This small molecule binds to this protein.
Small molecule (SMILES): CC(=O)N[C@H]1[C@H](O[C@H]2[C@H](O)[C@@H](NC(C)=O)CO[C@@H]2CO)O[C@H](CO)[C@@H](O[C@@H]2O[C@H](CO[C@H]3O[C@H](CO)[C@@H](O)[C@H](O)[C@@H]3O)[C@@H](O)[C@H](O[C@H]3O[C@H](CO)[C@@H](O)[C@H](O)[C@@H]3O)[C@@H]2O)[C@@H]1O

Binding-site contacts:
Ligand atom C4 contacts residue TYR41 of chain 32.E at 3.9 Å (hydrophobic).
Ligand atom C7 contacts residue SER390 of chain 32.E at 4.2 Å.
Ligand atom O6 contacts residue TYR386 of chain 32.E at 4.0 Å.
Ligand atom O4 contacts residue ASP338 of chain 32.E at 4.2 Å.
Ligand atom C1 contacts residue ARG358 of chain 32.E at 3.7 Å.
Ligand atom C3 contacts residue ASN388 of chain 32.E at 3.8 Å.
Ligand atom C5 contacts residue ASN388 of chain 32.E at 3.6 Å.
Ligand atom N2 contacts residue TYR41 of chain 32.E at 4.3 Å.
Ligand atom C3 contacts residue TYR41 of chain 32.E at 4.2 Å (hydrophobic).
Ligand atom O5 contacts residue TYR41 of chain 32.E at 4.4 Å.
Ligand atom C6 contacts residue TYR41 of chain 32.E at 3.6 Å (hydrophobic).
Ligand atom O6 contacts residue TYR41 of chain 32.E at 3.6 Å.
Ligand atom C2 contacts residue ARG358 of chain 32.E at 4.3 Å.
Ligand atom C8 contacts residue TYR41 of chain 32.E at 3.6 Å (hydrophobic).
Ligand atom O4 contacts residue TYR41 of chain 32.E at 3.5 Å (h-bond).
Ligand atom O5 contacts residue ASP338 of chain 32.E at 4.2 Å.
Ligand atom O7 contacts residue TYR41 of chain 32.E at 3.3 Å (h-bond).
Ligand atom C1 contacts residue ASN388 of chain 32.E at 1.4 Å.
Ligand atom O6 contacts residue ARG358 of chain 32.E at 3.3 Å.
Ligand atom O7 contacts residue ASN388 of chain 32.E at 3.9 Å.
Ligand atom C6 contacts residue ASP338 of chain 32.E at 3.3 Å.
Ligand atom O7 contacts residue GLN39 of chain 32.E at 2.9 Å (h-bond).
Ligand atom N2 contacts residue ASN388 of chain 32.E at 2.9 Å (h-bond).
Ligand atom C4 contacts residue ASN388 of chain 32.E at 4.2 Å.
Ligand atom C3 contacts residue ASP338 of chain 32.E at 4.5 Å.
Ligand atom C7 contacts residue TYR41 of chain 32.E at 3.5 Å (hydrophobic).
Ligand atom C2 contacts residue ASN388 of chain 32.E at 2.5 Å.
Ligand atom C6 contacts residue ARG358 of chain 32.E at 4.4 Å.
Ligand atom C5 contacts residue TYR41 of chain 32.E at 3.4 Å (hydrophobic).
Ligand atom C7 contacts residue ASN388 of chain 32.E at 3.6 Å.
Ligand atom O6 contacts residue ASP338 of chain 32.E at 2.9 Å (salt-bridge).
Ligand atom C8 contacts residue GLU61 of chain 32.E at 3.3 Å.
Ligand atom C1 contacts residue ASP338 of chain 32.E at 4.3 Å.
Ligand atom C4 contacts residue ASP338 of chain 32.E at 4.3 Å.
Ligand atom O6 contacts residue HIS339 of chain 32.E at 3.9 Å.
Ligand atom O5 contacts residue ASN388 of chain 32.E at 2.3 Å (h-bond).
Ligand atom C7 contacts residue GLN39 of chain 32.E at 4.1 Å.
Ligand atom C5 contacts residue ASP338 of chain 32.E at 3.5 Å.
Ligand atom C8 contacts residue SER390 of chain 32.E at 3.3 Å.
Ligand atom O5 contacts residue ARG358 of chain 32.E at 3.4 Å (salt-bridge).

Sequence of chain 32.E:
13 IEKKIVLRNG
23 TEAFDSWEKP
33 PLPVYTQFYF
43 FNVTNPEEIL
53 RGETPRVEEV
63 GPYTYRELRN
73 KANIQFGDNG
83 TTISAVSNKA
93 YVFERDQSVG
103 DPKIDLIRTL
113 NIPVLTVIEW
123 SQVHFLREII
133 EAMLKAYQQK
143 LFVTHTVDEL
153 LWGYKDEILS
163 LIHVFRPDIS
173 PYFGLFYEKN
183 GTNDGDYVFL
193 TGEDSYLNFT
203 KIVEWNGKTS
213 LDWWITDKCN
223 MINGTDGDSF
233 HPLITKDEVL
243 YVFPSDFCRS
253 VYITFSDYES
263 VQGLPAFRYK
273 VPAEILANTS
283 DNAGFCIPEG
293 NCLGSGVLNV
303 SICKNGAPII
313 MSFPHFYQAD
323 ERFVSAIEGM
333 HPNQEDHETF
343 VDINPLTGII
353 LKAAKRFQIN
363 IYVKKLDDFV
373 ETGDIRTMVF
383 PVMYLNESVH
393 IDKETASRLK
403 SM